A small-molecule ligand and the protein it binds are described below.
Small molecule (SMILES): CN(Cc1cnc2nc(N)nc(N)c2n1)c1ccc(C(=O)N[C@@H](CCC(=O)O)C(=O)O)cc1

Sequence of chain 1.E:
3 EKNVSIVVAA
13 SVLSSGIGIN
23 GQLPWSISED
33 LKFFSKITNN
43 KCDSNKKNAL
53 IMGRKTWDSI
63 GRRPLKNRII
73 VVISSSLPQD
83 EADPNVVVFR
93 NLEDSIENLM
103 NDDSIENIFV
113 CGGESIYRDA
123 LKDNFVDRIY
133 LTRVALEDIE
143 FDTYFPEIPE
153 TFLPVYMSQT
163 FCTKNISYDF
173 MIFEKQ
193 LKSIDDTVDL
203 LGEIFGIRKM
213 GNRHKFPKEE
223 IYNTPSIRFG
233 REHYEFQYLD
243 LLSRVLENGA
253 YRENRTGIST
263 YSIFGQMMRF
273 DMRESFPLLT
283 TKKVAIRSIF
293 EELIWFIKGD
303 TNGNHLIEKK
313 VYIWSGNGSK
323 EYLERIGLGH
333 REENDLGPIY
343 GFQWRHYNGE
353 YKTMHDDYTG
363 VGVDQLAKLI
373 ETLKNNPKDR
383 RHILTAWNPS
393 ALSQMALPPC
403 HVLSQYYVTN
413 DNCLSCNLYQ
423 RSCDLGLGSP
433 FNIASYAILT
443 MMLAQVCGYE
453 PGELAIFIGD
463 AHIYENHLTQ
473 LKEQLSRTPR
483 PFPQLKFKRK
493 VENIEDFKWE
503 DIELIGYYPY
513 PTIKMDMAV

Binding-site contacts:
Ligand atom CB contacts residue SER37 of chain 1.E at 3.6 Å.
Ligand atom C7 contacts residue LEU25 of chain 1.E at 3.5 Å (hydrophobic).
Ligand atom C14 contacts residue ILE62 of chain 1.E at 3.7 Å (hydrophobic).
Ligand atom N3 contacts residue VAL10 of chain 1.E at 3.5 Å (h-bond).
Ligand atom O2 contacts residue ARG70 of chain 1.E at 2.9 Å (salt-bridge).
Ligand atom CT contacts residue ARG70 of chain 1.E at 3.2 Å.
Ligand atom O1 contacts residue ARG70 of chain 1.E at 2.7 Å (salt-bridge).
Ligand atom OE1 contacts residue LEU33 of chain 1.E at 3.3 Å.
Ligand atom CB contacts residue LEU33 of chain 1.E at 3.5 Å (hydrophobic).
Ligand atom N8 contacts residue LEU25 of chain 1.E at 3.7 Å.
Ligand atom C4 contacts residue PHE36 of chain 1.E at 3.4 Å (hydrophobic).
Ligand atom OE2 contacts residue LYS34 of chain 1.E at 3.3 Å (salt-bridge).
Ligand atom NA4 contacts residue PHE36 of chain 1.E at 3.3 Å.
Ligand atom C2 contacts residue ASP32 of chain 1.E at 3.5 Å.
Ligand atom NA2 contacts residue ASP32 of chain 1.E at 2.6 Å (salt-bridge).
Ligand atom C4A contacts residue NDP1 of chain 1.V at 3.1 Å.
Ligand atom N1 contacts residue ALA11 of chain 1.E at 3.4 Å.
Ligand atom C4 contacts residue CYS113 of chain 1.E at 3.8 Å (hydrophobic).
Ligand atom O2 contacts residue SER37 of chain 1.E at 2.9 Å (h-bond).
Ligand atom CM contacts residue ILE62 of chain 1.E at 3.6 Å (hydrophobic).
Ligand atom N5 contacts residue NDP1 of chain 1.V at 3.3 Å (h-bond).
Ligand atom CT contacts residue SER37 of chain 1.E at 3.6 Å.
Ligand atom NA2 contacts residue THR134 of chain 1.E at 3.1 Å (h-bond).
Ligand atom N3 contacts residue VAL9 of chain 1.E at 3.3 Å.
Ligand atom C8A contacts residue NDP1 of chain 1.V at 3.4 Å.
Ligand atom NA4 contacts residue VAL9 of chain 1.E at 2.7 Å (h-bond).
Ligand atom C4 contacts residue NDP1 of chain 1.V at 3.4 Å.
Ligand atom N3 contacts residue ALA11 of chain 1.E at 3.7 Å.
Ligand atom NA2 contacts residue ALA11 of chain 1.E at 3.4 Å.
Ligand atom C4 contacts residue VAL9 of chain 1.E at 3.6 Å (hydrophobic).
Ligand atom N8 contacts residue LEU33 of chain 1.E at 3.7 Å.
Ligand atom NA4 contacts residue CYS113 of chain 1.E at 2.7 Å (h-bond).
Ligand atom N3 contacts residue PHE36 of chain 1.E at 3.8 Å.
Ligand atom C9 contacts residue NDP1 of chain 1.V at 3.5 Å.
Ligand atom O1 contacts residue LEU67 of chain 1.E at 3.4 Å.
Ligand atom N1 contacts residue ASP32 of chain 1.E at 3.0 Å (salt-bridge).
Ligand atom CM contacts residue SER61 of chain 1.E at 3.3 Å.
Ligand atom C2 contacts residue ALA11 of chain 1.E at 3.5 Å (hydrophobic).
Ligand atom N5 contacts residue CYS113 of chain 1.E at 3.6 Å (h-bond).
Ligand atom C6 contacts residue NDP1 of chain 1.V at 3.6 Å.